Sequence of chain 51.A:
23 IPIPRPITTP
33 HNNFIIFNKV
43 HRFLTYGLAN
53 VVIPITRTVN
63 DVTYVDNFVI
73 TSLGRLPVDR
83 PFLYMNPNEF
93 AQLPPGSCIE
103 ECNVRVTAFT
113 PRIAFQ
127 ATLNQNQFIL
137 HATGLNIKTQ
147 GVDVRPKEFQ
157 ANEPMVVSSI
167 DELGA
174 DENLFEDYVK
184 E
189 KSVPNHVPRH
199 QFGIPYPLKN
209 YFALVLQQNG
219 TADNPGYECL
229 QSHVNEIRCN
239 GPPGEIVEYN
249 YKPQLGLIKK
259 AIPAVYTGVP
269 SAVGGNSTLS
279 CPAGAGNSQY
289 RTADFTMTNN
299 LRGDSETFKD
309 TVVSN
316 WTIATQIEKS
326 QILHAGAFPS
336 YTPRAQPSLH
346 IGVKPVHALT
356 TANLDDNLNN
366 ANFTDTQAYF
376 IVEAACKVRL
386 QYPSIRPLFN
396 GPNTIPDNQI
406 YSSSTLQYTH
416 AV

A protein and the small-molecule ligand that binds it are described below.
Small molecule (SMILES): Cc1cn([C@H]2C[C@H](O[P](=O)(O)OC[C@H]3O[C@@H](n4cc(C)c(=O)[nH]c4=O)C[C@@H]3O)[C@@H](CO[P](=O)(O)O[C@H]3C[C@H](n4ccc(=O)[nH]c4=O)O[C@@H]3COP(=O)=O)O2)c(=O)[nH]c1=O

Binding-site contacts:
Ligand atom C2' contacts residue LEU328 of chain 51.A at 3.7 Å (hydrophobic).
Ligand atom O5' contacts residue LEU328 of chain 51.A at 3.6 Å.
Ligand atom OP1 contacts residue ARG391 of chain 51.A at 3.8 Å.
Ligand atom N3 contacts residue PRO334 of chain 51.A at 3.5 Å.
Ligand atom O2 contacts residue PRO334 of chain 51.A at 3.8 Å.
Ligand atom OP2 contacts residue GLU102 of chain 51.A at 3.5 Å (salt-bridge).
Ligand atom C2' contacts residue PHE333 of chain 51.A at 2.9 Å (hydrophobic).
Ligand atom C4 contacts residue GLY98 of chain 51.A at 3.2 Å.
Ligand atom O4 contacts residue GLY98 of chain 51.A at 2.8 Å (h-bond).
Ligand atom C2 contacts residue LEU328 of chain 51.A at 3.0 Å (hydrophobic).
Ligand atom OP2 contacts residue GLN252 of chain 51.A at 4.1 Å.
Ligand atom N1 contacts residue PHE333 of chain 51.A at 3.8 Å.
Ligand atom OP2 contacts residue PHE333 of chain 51.A at 3.3 Å.
Ligand atom C7 contacts residue TYR336 of chain 51.A at 3.6 Å (hydrophobic).
Ligand atom C5' contacts residue PHE333 of chain 51.A at 3.2 Å (hydrophobic).
Ligand atom C6 contacts residue GLY98 of chain 51.A at 4.1 Å.
Ligand atom OP1 contacts residue GLN252 of chain 51.A at 3.7 Å.
Ligand atom O4' contacts residue GLN252 of chain 51.A at 3.9 Å.
Ligand atom O4 contacts residue PRO334 of chain 51.A at 3.7 Å.
Ligand atom C4 contacts residue PRO334 of chain 51.A at 3.6 Å (hydrophobic).
Ligand atom C3' contacts residue PHE333 of chain 51.A at 3.8 Å (hydrophobic).
Ligand atom P contacts residue PHE333 of chain 51.A at 3.8 Å.
Ligand atom C1' contacts residue LEU328 of chain 51.A at 3.9 Å (hydrophobic).
Ligand atom OP2 contacts residue ARG391 of chain 51.A at 3.9 Å.
Ligand atom C5' contacts residue GLN252 of chain 51.A at 3.4 Å.
Ligand atom C4' contacts residue GLN252 of chain 51.A at 3.5 Å.
Ligand atom O2 contacts residue LEU328 of chain 51.A at 2.2 Å.
Ligand atom N3 contacts residue LEU328 of chain 51.A at 3.9 Å.
Ligand atom O4 contacts residue ALA259 of chain 51.A at 3.2 Å.
Ligand atom O5' contacts residue GLN252 of chain 51.A at 3.1 Å (h-bond).
Ligand atom C6 contacts residue PHE333 of chain 51.A at 3.7 Å (hydrophobic).
Ligand atom O4' contacts residue LEU328 of chain 51.A at 3.0 Å.
Ligand atom O3' contacts residue PHE333 of chain 51.A at 3.5 Å.
Ligand atom C1' contacts residue PHE333 of chain 51.A at 3.1 Å (hydrophobic).
Ligand atom C4' contacts residue LEU328 of chain 51.A at 4.1 Å (hydrophobic).
Ligand atom O5' contacts residue PHE333 of chain 51.A at 3.8 Å.
Ligand atom N1 contacts residue LEU328 of chain 51.A at 3.8 Å.
Ligand atom C2 contacts residue PRO334 of chain 51.A at 3.7 Å (hydrophobic).
Ligand atom C5 contacts residue GLY98 of chain 51.A at 2.9 Å.
Ligand atom O4' contacts residue PRO334 of chain 51.A at 4.0 Å.